Binding-site contacts:
Ligand atom C4 contacts residue ARG161 of chain 1.A at 4.4 Å.
Ligand atom C8 contacts residue ARG161 of chain 1.A at 4.0 Å.
Ligand atom C1 contacts residue GLU164 of chain 1.A at 4.2 Å.
Ligand atom C9 contacts residue GLU164 of chain 1.A at 3.6 Å.
Ligand atom C2 contacts residue ARG161 of chain 1.A at 3.9 Å.
Ligand atom C5 contacts residue PRO159 of chain 1.A at 3.8 Å (hydrophobic).
Ligand atom C9 contacts residue PRO159 of chain 1.A at 4.3 Å (hydrophobic).
Ligand atom N4 contacts residue PRO159 of chain 1.A at 4.5 Å.
Ligand atom C5 contacts residue ALA160 of chain 1.A at 3.8 Å (hydrophobic).
Ligand atom N4 contacts residue ALA160 of chain 1.A at 4.1 Å.
Ligand atom C9 contacts residue ALA160 of chain 1.A at 4.1 Å (hydrophobic).
Ligand atom C3 contacts residue ARG161 of chain 1.A at 4.2 Å.
Ligand atom N3 contacts residue ARG161 of chain 1.A at 3.6 Å.
Ligand atom C5 contacts residue ARG161 of chain 1.A at 4.2 Å.
Ligand atom C8 contacts residue ALA160 of chain 1.A at 3.8 Å (hydrophobic).
Ligand atom C1 contacts residue ARG161 of chain 1.A at 3.7 Å.
Ligand atom C6 contacts residue ALA160 of chain 1.A at 3.6 Å (hydrophobic).
Ligand atom C8 contacts residue PRO159 of chain 1.A at 3.3 Å (hydrophobic).
Ligand atom C contacts residue ARG161 of chain 1.A at 3.5 Å.
Ligand atom N1 contacts residue ARG161 of chain 1.A at 3.5 Å (salt-bridge).
Ligand atom N5 contacts residue ASP157 of chain 1.A at 3.7 Å.
Ligand atom C9 contacts residue ARG161 of chain 1.A at 3.8 Å.
Ligand atom C6 contacts residue PRO159 of chain 1.A at 3.5 Å (hydrophobic).
Ligand atom N2 contacts residue ARG161 of chain 1.A at 3.5 Å.
Ligand atom N5 contacts residue ALA160 of chain 1.A at 4.5 Å.
Ligand atom C7 contacts residue ASP157 of chain 1.A at 3.7 Å.
Ligand atom N6 contacts residue ASP157 of chain 1.A at 2.8 Å (salt-bridge).
Ligand atom N contacts residue ARG161 of chain 1.A at 3.7 Å.
Ligand atom C2 contacts residue GLU164 of chain 1.A at 4.4 Å.

A small-molecule ligand and the protein it binds are described below.
Small molecule (SMILES): NC(=[NH2+])N/N=C/c1ccc(/C=N/NC(N)=[NH2+])cc1

Sequence of chain 1.A:
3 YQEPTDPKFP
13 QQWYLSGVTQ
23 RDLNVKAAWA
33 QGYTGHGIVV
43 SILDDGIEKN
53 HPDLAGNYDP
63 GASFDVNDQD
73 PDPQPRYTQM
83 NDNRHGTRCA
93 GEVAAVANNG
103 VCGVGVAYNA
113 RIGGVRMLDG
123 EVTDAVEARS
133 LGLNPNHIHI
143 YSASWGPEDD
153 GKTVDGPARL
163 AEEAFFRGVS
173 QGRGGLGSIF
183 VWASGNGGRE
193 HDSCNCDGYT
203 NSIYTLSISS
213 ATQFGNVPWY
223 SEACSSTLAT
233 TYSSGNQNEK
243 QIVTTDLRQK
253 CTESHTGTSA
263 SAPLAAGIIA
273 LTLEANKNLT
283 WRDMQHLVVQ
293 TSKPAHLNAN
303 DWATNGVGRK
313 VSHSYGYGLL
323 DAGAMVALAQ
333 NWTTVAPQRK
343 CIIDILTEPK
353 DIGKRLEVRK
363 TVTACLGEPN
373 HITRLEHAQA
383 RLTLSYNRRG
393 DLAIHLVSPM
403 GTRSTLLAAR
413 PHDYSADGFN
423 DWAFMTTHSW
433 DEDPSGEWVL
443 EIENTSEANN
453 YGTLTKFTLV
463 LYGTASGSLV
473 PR